The protein below binds the small molecule below.
Small molecule (SMILES): CC(=O)N[C@H]1[C@H]([C@H](O)[C@H](O)CO)O[C@@](O[C@H](CO)[C@@H](O)[C@@H]2O[C@@H](C(=O)O)C[C@H](O)[C@H]2NC(C)=O)(C(=O)O)C[C@@H]1O

Sequence of chain 39.F:
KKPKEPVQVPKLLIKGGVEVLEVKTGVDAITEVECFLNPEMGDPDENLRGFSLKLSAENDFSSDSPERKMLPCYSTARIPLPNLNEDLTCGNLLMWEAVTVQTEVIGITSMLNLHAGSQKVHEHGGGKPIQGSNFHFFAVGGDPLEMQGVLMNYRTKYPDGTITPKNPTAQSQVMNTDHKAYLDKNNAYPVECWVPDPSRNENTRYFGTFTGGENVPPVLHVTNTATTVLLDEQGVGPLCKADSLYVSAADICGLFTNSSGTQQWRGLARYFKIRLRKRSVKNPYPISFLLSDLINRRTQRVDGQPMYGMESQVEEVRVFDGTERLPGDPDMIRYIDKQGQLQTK

Sequence of chain 38.F:
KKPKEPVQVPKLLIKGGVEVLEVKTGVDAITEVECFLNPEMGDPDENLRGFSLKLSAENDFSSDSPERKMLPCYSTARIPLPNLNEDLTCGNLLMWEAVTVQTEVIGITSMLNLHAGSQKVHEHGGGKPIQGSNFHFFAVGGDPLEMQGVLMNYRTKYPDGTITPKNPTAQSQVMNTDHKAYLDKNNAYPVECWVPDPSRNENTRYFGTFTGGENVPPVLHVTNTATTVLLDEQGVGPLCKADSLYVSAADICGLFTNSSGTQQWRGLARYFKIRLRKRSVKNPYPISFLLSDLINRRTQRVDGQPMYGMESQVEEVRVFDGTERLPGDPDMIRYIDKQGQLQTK

Binding-site contacts:
Ligand atom O8 contacts residue ASN272 of chain 39.F at 3.3 Å (h-bond).
Ligand atom C11 contacts residue ASN272 of chain 39.F at 3.6 Å.
Ligand atom O1A contacts residue ASN272 of chain 39.F at 4.1 Å.
Ligand atom C8 contacts residue LYS68 of chain 39.F at 3.5 Å.
Ligand atom C10 contacts residue GLN278 of chain 39.F at 4.1 Å.
Ligand atom C8 contacts residue GLN278 of chain 39.F at 3.7 Å.
Ligand atom O9 contacts residue GLN278 of chain 39.F at 4.1 Å.
Ligand atom O8 contacts residue LYS68 of chain 39.F at 3.1 Å.
Ligand atom C11 contacts residue PHE65 of chain 39.F at 4.0 Å (hydrophobic).
Ligand atom C11 contacts residue GLN278 of chain 39.F at 3.5 Å.
Ligand atom C9 contacts residue GLN278 of chain 39.F at 3.3 Å.
Ligand atom C9 contacts residue LYS68 of chain 39.F at 3.6 Å.
Ligand atom O9 contacts residue LYS68 of chain 39.F at 2.5 Å (salt-bridge).
Ligand atom O4 contacts residue ASP74 of chain 38.F at 4.0 Å.
Ligand atom C9 contacts residue LEU67 of chain 39.F at 3.4 Å (hydrophobic).
Ligand atom C1 contacts residue ASN272 of chain 39.F at 3.9 Å.
Ligand atom O1A contacts residue THR276 of chain 39.F at 3.3 Å (h-bond).
Ligand atom N5 contacts residue GLN278 of chain 39.F at 3.9 Å.
Ligand atom C11 contacts residue LEU62 of chain 39.F at 3.9 Å (hydrophobic).
Ligand atom C6 contacts residue LYS68 of chain 39.F at 4.0 Å.
Ligand atom O10 contacts residue PHE75 of chain 38.F at 3.9 Å.
Ligand atom O1B contacts residue ASN272 of chain 39.F at 3.4 Å (h-bond).
Ligand atom C7 contacts residue GLN278 of chain 39.F at 3.9 Å.
Ligand atom C11 contacts residue PHE75 of chain 38.F at 3.5 Å (hydrophobic).
Ligand atom O8 contacts residue THR276 of chain 39.F at 3.9 Å.
Ligand atom C1 contacts residue THR276 of chain 39.F at 3.1 Å.
Ligand atom O1A contacts residue SER274 of chain 39.F at 3.8 Å.
Ligand atom O9 contacts residue LEU67 of chain 39.F at 2.3 Å.
Ligand atom O7 contacts residue LEU62 of chain 39.F at 3.9 Å.
Ligand atom O1B contacts residue LYS68 of chain 39.F at 3.0 Å (salt-bridge).
Ligand atom C11 contacts residue HIS138 of chain 40.F at 3.1 Å.
Ligand atom C11 contacts residue THR276 of chain 39.F at 3.2 Å.
Ligand atom O8 contacts residue GLN278 of chain 39.F at 3.5 Å (h-bond).
Ligand atom C10 contacts residue ASN272 of chain 39.F at 3.9 Å.
Ligand atom O1B contacts residue THR276 of chain 39.F at 2.4 Å (h-bond).
Ligand atom C11 contacts residue PHE270 of chain 39.F at 3.9 Å (hydrophobic).
Ligand atom C10 contacts residue LEU62 of chain 39.F at 3.6 Å (hydrophobic).
Ligand atom O10 contacts residue LEU62 of chain 39.F at 3.2 Å.
Ligand atom C6 contacts residue ASN272 of chain 39.F at 3.6 Å.
Ligand atom N5 contacts residue ASN272 of chain 39.F at 3.2 Å (h-bond).

Sequence of chain 40.F:
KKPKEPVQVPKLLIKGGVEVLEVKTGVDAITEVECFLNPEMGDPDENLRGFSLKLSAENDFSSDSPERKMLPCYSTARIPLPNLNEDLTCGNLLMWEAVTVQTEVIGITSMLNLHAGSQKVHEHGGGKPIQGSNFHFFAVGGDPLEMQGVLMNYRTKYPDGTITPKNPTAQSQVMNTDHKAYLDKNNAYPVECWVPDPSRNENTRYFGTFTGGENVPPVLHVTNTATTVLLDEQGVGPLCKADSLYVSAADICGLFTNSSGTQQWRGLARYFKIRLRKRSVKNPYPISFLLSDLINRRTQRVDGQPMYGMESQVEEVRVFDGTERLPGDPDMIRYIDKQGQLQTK